This small molecule binds to this protein.
Small molecule (SMILES): CC(=O)N[C@H]1CSCCNC(=O)[C@@H]2CCCN2C(=O)[C@H](C(C)C)NC(=O)[C@H](CC(N)=O)NC(=O)[C@H](C(C)C)NC(=O)[C@H](Cc2ccc(OP(=O)(O)O)cc2)NC1=O

Sequence of chain 1.A:
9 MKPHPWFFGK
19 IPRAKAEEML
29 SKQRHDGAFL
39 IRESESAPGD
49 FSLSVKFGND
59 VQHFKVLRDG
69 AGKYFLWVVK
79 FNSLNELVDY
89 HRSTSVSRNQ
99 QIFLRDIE

Binding-site contacts:
Ligand atom N contacts residue HIS61 of chain 1.A at 2.9 Å (h-bond).
Ligand atom CB contacts residue HIS61 of chain 1.A at 3.8 Å.
Ligand atom CA contacts residue HIS61 of chain 1.A at 3.5 Å.
Ligand atom CG contacts residue LEU74 of chain 1.A at 3.7 Å (hydrophobic).
Ligand atom OH contacts residue SER44 of chain 1.A at 3.1 Å (h-bond).
Ligand atom O2P contacts residue ARG40 of chain 1.A at 2.9 Å (salt-bridge).
Ligand atom P contacts residue SER44 of chain 1.A at 3.7 Å.
Ligand atom ND2 contacts residue LEU74 of chain 1.A at 2.9 Å (h-bond).
Ligand atom ND2 contacts residue LYS63 of chain 1.A at 2.9 Å (salt-bridge).
Ligand atom CE1 contacts residue SER50 of chain 1.A at 3.6 Å.
Ligand atom OH contacts residue SER42 of chain 1.A at 3.5 Å (h-bond).
Ligand atom OD1 contacts residue LYS63 of chain 1.A at 3.0 Å (salt-bridge).
Ligand atom CA contacts residue TRP75 of chain 1.A at 3.6 Å (hydrophobic).
Ligand atom O1P contacts residue GLU43 of chain 1.A at 3.6 Å.
Ligand atom CB contacts residue LEU74 of chain 1.A at 3.5 Å (hydrophobic).
Ligand atom CG contacts residue LYS63 of chain 1.A at 3.7 Å.
Ligand atom O3P contacts residue GLU43 of chain 1.A at 3.1 Å (salt-bridge).
Ligand atom CG1 contacts residue ASN97 of chain 1.A at 3.7 Å.
Ligand atom OD1 contacts residue PHE62 of chain 1.A at 3.4 Å.
Ligand atom CD1 contacts residue PHE62 of chain 1.A at 3.6 Å (hydrophobic).
Ligand atom CG2 contacts residue HIS61 of chain 1.A at 3.6 Å.
Ligand atom O2P contacts residue ARG21 of chain 1.A at 2.7 Å (salt-bridge).
Ligand atom CG1 contacts residue PHE62 of chain 1.A at 3.6 Å (hydrophobic).
Ligand atom CD1 contacts residue LYS63 of chain 1.A at 3.5 Å.
Ligand atom CE1 contacts residue ARG21 of chain 1.A at 3.8 Å.
Ligand atom O contacts residue ARG21 of chain 1.A at 3.2 Å (salt-bridge).
Ligand atom P contacts residue SER50 of chain 1.A at 3.7 Å.
Ligand atom C contacts residue HIS61 of chain 1.A at 3.7 Å.
Ligand atom O1P contacts residue SER44 of chain 1.A at 2.9 Å.
Ligand atom O3P contacts residue ARG40 of chain 1.A at 2.7 Å (salt-bridge).
Ligand atom P contacts residue ARG40 of chain 1.A at 3.7 Å.
Ligand atom P contacts residue SER42 of chain 1.A at 3.7 Å.
Ligand atom CD1 contacts residue HIS61 of chain 1.A at 3.6 Å.
Ligand atom CB contacts residue TRP75 of chain 1.A at 3.7 Å (hydrophobic).
Ligand atom CB contacts residue PHE62 of chain 1.A at 3.6 Å (hydrophobic).
Ligand atom O3P contacts residue SER42 of chain 1.A at 2.9 Å (h-bond).
Ligand atom OH contacts residue SER50 of chain 1.A at 3.3 Å (h-bond).
Ligand atom O3P contacts residue SER50 of chain 1.A at 3.0 Å (h-bond).
Ligand atom CG2 contacts residue GLN60 of chain 1.A at 3.6 Å.
Ligand atom CB contacts residue HIS61 of chain 1.A at 3.4 Å.